Sequence of chain 1.A:
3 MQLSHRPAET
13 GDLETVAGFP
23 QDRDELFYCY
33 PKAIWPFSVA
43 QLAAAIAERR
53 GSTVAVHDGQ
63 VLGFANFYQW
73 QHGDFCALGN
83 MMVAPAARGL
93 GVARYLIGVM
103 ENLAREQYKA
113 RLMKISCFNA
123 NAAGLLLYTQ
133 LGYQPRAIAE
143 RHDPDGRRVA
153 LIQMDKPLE

Binding-site contacts:
Ligand atom N2 contacts residue SER118 of chain 1.A at 2.9 Å (h-bond).
Ligand atom O contacts residue LEU153 of chain 1.A at 3.4 Å.
Ligand atom C1 contacts residue SO41 of chain 1.H at 3.5 Å.
Ligand atom C12 contacts residue TYR30 of chain 1.A at 2.8 Å (hydrophobic).
Ligand atom N2 contacts residue COA1 of chain 1.E at 2.7 Å (h-bond).
Ligand atom C7 contacts residue TYR70 of chain 1.A at 3.7 Å (hydrophobic).
Ligand atom C11 contacts residue TYR30 of chain 1.A at 2.9 Å (hydrophobic).
Ligand atom O3 contacts residue ARG51 of chain 1.A at 2.9 Å (salt-bridge).
Ligand atom O4 contacts residue PRO33 of chain 1.A at 3.7 Å.
Ligand atom O1 contacts residue SER118 of chain 1.A at 3.5 Å.
Ligand atom C13 contacts residue COA1 of chain 1.E at 3.3 Å.
Ligand atom C12 contacts residue SER118 of chain 1.A at 3.4 Å.
Ligand atom O2 contacts residue MET83 of chain 1.A at 3.1 Å (h-bond).
Ligand atom C4 contacts residue PRO33 of chain 1.A at 3.9 Å (hydrophobic).
Ligand atom N contacts residue TYR70 of chain 1.A at 3.5 Å (h-bond).
Ligand atom C15 contacts residue ARG51 of chain 1.A at 3.5 Å.
Ligand atom O2 contacts residue COA1 of chain 1.E at 3.4 Å.
Ligand atom C contacts residue HIS144 of chain 1.A at 3.7 Å.
Ligand atom O3 contacts residue ASN82 of chain 1.A at 3.0 Å (h-bond).
Ligand atom C10 contacts residue PRO33 of chain 1.A at 3.9 Å (hydrophobic).
Ligand atom C14 contacts residue LEU80 of chain 1.A at 3.4 Å (hydrophobic).
Ligand atom O3 contacts residue GLY81 of chain 1.A at 3.3 Å.
Ligand atom O3 contacts residue CYS31 of chain 1.A at 3.5 Å (h-bond).
Ligand atom O contacts residue ARG143 of chain 1.A at 3.4 Å (salt-bridge).
Ligand atom O2 contacts residue ASN82 of chain 1.A at 3.4 Å (h-bond).
Ligand atom O2 contacts residue GLY81 of chain 1.A at 3.8 Å.
Ligand atom C12 contacts residue COA1 of chain 1.E at 2.8 Å.
Ligand atom C10 contacts residue TYR30 of chain 1.A at 3.5 Å (hydrophobic).
Ligand atom C17 contacts residue ARG143 of chain 1.A at 3.8 Å.
Ligand atom O1 contacts residue TYR70 of chain 1.A at 3.7 Å.
Ligand atom C11 contacts residue SER118 of chain 1.A at 3.4 Å.
Ligand atom C14 contacts residue TYR130 of chain 1.A at 3.6 Å (hydrophobic).
Ligand atom C16 contacts residue PHE120 of chain 1.A at 3.8 Å (hydrophobic).
Ligand atom C17 contacts residue PRO33 of chain 1.A at 3.8 Å (hydrophobic).
Ligand atom C6 contacts residue TYR70 of chain 1.A at 3.7 Å (hydrophobic).
Ligand atom C contacts residue SO41 of chain 1.H at 2.8 Å.
Ligand atom C17 contacts residue SO41 of chain 1.H at 3.5 Å.
Ligand atom O4 contacts residue ARG51 of chain 1.A at 3.0 Å (salt-bridge).
Ligand atom C16 contacts residue PRO33 of chain 1.A at 3.5 Å (hydrophobic).
Ligand atom C14 contacts residue ILE117 of chain 1.A at 3.8 Å (hydrophobic).

This protein binds this small molecule.
Small molecule (SMILES): CC(=O)NCCCC[C@H](NC(=O)CNC(=O)Cc1ccccc1)C(=O)O